Sequence of chain 1.C:
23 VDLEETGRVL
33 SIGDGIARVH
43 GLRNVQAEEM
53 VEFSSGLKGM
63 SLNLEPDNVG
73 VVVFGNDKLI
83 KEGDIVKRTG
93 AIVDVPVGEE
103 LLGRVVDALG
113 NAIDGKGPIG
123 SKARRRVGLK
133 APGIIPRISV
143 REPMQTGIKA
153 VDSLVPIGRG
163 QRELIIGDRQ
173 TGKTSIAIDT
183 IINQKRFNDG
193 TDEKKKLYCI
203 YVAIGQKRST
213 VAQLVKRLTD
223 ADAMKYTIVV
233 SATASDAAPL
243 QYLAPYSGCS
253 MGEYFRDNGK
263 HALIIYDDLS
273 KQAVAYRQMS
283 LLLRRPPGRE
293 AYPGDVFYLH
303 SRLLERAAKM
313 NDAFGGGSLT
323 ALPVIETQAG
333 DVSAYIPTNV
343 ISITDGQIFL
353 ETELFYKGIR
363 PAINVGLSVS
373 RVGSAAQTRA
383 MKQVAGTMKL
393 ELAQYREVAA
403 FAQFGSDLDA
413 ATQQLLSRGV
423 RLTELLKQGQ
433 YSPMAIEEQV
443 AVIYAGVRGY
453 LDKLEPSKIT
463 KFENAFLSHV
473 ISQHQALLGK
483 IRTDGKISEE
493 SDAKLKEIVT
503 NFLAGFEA

Binding-site contacts:
Ligand atom N9 contacts residue TYR349 of chain 1.D at 3.5 Å.
Ligand atom N3 contacts residue PHE428 of chain 1.D at 3.5 Å.
Ligand atom N7 contacts residue VAL168 of chain 1.D at 3.5 Å.
Ligand atom O2B contacts residue GLY161 of chain 1.D at 3.5 Å (h-bond).
Ligand atom PG contacts residue MG1 of chain 1.Q at 3.4 Å.
Ligand atom O2G contacts residue SER344 of chain 1.C at 3.2 Å (h-bond).
Ligand atom N6 contacts residue VAL168 of chain 1.D at 3.5 Å.
Ligand atom O2A contacts residue GLY165 of chain 1.D at 3.2 Å.
Ligand atom O3A contacts residue GLY165 of chain 1.D at 3.1 Å (h-bond).
Ligand atom C8 contacts residue GLY165 of chain 1.D at 3.5 Å.
Ligand atom O2B contacts residue LYS166 of chain 1.D at 2.7 Å (salt-bridge).
Ligand atom N6 contacts residue PHE422 of chain 1.D at 3.3 Å.
Ligand atom N3B contacts residue GLY163 of chain 1.D at 3.3 Å (h-bond).
Ligand atom O1B contacts residue MG1 of chain 1.Q at 2.2 Å.
Ligand atom N7 contacts residue GLY165 of chain 1.D at 3.5 Å.
Ligand atom C4 contacts residue TYR349 of chain 1.D at 3.5 Å (hydrophobic).
Ligand atom O2B contacts residue VAL164 of chain 1.D at 3.5 Å (h-bond).
Ligand atom O2B contacts residue GLY165 of chain 1.D at 3.5 Å (h-bond).
Ligand atom O3' contacts residue ARG373 of chain 1.C at 3.2 Å.
Ligand atom C6 contacts residue TYR349 of chain 1.D at 3.5 Å (hydrophobic).
Ligand atom O1G contacts residue GLU192 of chain 1.D at 3.4 Å (salt-bridge).
Ligand atom O3G contacts residue LYS166 of chain 1.D at 2.9 Å (salt-bridge).
Ligand atom O2G contacts residue ARG373 of chain 1.C at 3.1 Å (salt-bridge).
Ligand atom O1A contacts residue ARG373 of chain 1.C at 3.0 Å (salt-bridge).
Ligand atom O2A contacts residue THR167 of chain 1.D at 3.0 Å (h-bond).
Ligand atom O2' contacts residue PHE428 of chain 1.D at 3.2 Å.
Ligand atom O2A contacts residue VAL168 of chain 1.D at 2.9 Å (h-bond).
Ligand atom PB contacts residue MG1 of chain 1.Q at 3.4 Å.
Ligand atom O3G contacts residue TYR315 of chain 1.D at 3.3 Å.
Ligand atom O2G contacts residue ARG193 of chain 1.D at 3.0 Å (salt-bridge).
Ligand atom O3' contacts residue PHE428 of chain 1.D at 3.5 Å.
Ligand atom O1B contacts residue THR167 of chain 1.D at 3.1 Å (h-bond).
Ligand atom C5 contacts residue TYR349 of chain 1.D at 3.3 Å (hydrophobic).
Ligand atom N3B contacts residue ARG373 of chain 1.C at 3.1 Å (salt-bridge).
Ligand atom O1G contacts residue MG1 of chain 1.Q at 2.2 Å.
Ligand atom O3A contacts residue VAL164 of chain 1.D at 3.5 Å (h-bond).
Ligand atom O2A contacts residue LYS166 of chain 1.D at 3.3 Å (salt-bridge).
Ligand atom N1 contacts residue TYR349 of chain 1.D at 3.5 Å.
Ligand atom N1 contacts residue ALA425 of chain 1.D at 3.3 Å.
Ligand atom O2' contacts residue SER372 of chain 1.C at 2.8 Å (h-bond).

Sequence of chain 1.D:
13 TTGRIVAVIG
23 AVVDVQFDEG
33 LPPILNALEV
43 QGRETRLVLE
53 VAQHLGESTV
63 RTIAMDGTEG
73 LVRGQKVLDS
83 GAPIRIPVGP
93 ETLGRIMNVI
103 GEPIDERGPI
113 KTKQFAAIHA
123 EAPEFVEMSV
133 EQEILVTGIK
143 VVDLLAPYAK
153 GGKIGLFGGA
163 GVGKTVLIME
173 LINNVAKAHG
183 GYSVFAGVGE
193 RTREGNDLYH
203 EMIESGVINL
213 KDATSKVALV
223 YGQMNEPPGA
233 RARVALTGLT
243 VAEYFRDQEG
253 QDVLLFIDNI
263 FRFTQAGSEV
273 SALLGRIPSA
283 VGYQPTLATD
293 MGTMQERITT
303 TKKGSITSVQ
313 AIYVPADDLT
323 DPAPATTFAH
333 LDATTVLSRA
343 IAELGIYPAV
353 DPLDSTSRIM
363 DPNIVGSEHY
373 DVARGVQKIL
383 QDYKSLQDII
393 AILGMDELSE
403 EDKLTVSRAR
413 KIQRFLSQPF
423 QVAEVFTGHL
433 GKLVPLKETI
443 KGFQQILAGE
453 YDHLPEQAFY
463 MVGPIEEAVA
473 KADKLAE

The small molecule below binds the protein below.
Small molecule (SMILES): Nc1ncnc2c1ncn2[C@@H]1O[C@H](CO[P](=O)(O)O[P](=O)(O)NP(=O)(O)O)[C@@H](O)[C@H]1O